Binding-site contacts:
Ligand atom C06 contacts residue PHE104 of chain 2.A at 3.8 Å (hydrophobic).
Ligand atom C17 contacts residue ASP46 of chain 2.A at 3.5 Å.
Ligand atom O26 contacts residue ILE48 of chain 2.A at 3.6 Å.
Ligand atom O26 contacts residue PHE104 of chain 2.A at 3.6 Å.
Ligand atom F01 contacts residue ARG57 of chain 2.A at 3.3 Å.
Ligand atom C02 contacts residue ARG57 of chain 2.A at 3.8 Å.
Ligand atom C03 contacts residue LEU83 of chain 2.A at 3.8 Å (hydrophobic).
Ligand atom O26 contacts residue GOL1 of chain 2.J at 3.9 Å.
Ligand atom C05 contacts residue PHE104 of chain 2.A at 3.6 Å (hydrophobic).
Ligand atom C11 contacts residue TRP56 of chain 2.A at 3.8 Å (hydrophobic).
Ligand atom C08 contacts residue PHE422 of chain 2.A at 4.0 Å (hydrophobic).
Ligand atom C03 contacts residue TRP56 of chain 2.A at 3.7 Å (hydrophobic).
Ligand atom C17 contacts residue GLU223 of chain 2.A at 3.9 Å.
Ligand atom C07 contacts residue SER103 of chain 2.A at 3.3 Å.
Ligand atom C12 contacts residue ILE48 of chain 2.A at 3.9 Å (hydrophobic).
Ligand atom C28 contacts residue ALA53 of chain 2.A at 3.3 Å (hydrophobic).
Ligand atom C05 contacts residue TRP56 of chain 2.A at 3.9 Å (hydrophobic).
Ligand atom C08 contacts residue TRP56 of chain 2.A at 3.9 Å (hydrophobic).
Ligand atom C16 contacts residue GLU223 of chain 2.A at 3.7 Å.
Ligand atom C02 contacts residue ALA53 of chain 2.A at 3.8 Å (hydrophobic).
Ligand atom C27 contacts residue ALA53 of chain 2.A at 3.8 Å (hydrophobic).
Ligand atom F01 contacts residue ALA53 of chain 2.A at 3.9 Å.
Ligand atom C09 contacts residue GOL1 of chain 2.J at 3.3 Å.
Ligand atom C09 contacts residue PHE422 of chain 2.A at 3.6 Å (hydrophobic).
Ligand atom F01 contacts residue VAL60 of chain 2.A at 3.4 Å.
Ligand atom C25 contacts residue GLU421 of chain 2.A at 3.9 Å.
Ligand atom C24 contacts residue GLU421 of chain 2.A at 3.8 Å.
Ligand atom C08 contacts residue GOL1 of chain 2.J at 4.0 Å.
Ligand atom C04 contacts residue TRP56 of chain 2.A at 3.7 Å (hydrophobic).
Ligand atom C07 contacts residue PHE422 of chain 2.A at 3.5 Å (hydrophobic).
Ligand atom N10 contacts residue GOL1 of chain 2.J at 3.6 Å.
Ligand atom F01 contacts residue LEU83 of chain 2.A at 3.7 Å.
Ligand atom C03 contacts residue MET85 of chain 2.A at 4.0 Å (hydrophobic).
Ligand atom F01 contacts residue TRP56 of chain 2.A at 3.8 Å.
Ligand atom C16 contacts residue ASP46 of chain 2.A at 3.7 Å.
Ligand atom C16 contacts residue ILE48 of chain 2.A at 3.8 Å (hydrophobic).
Ligand atom C04 contacts residue SER103 of chain 2.A at 3.7 Å.
Ligand atom C15 contacts residue GLU223 of chain 2.A at 3.9 Å.
Ligand atom C02 contacts residue TRP56 of chain 2.A at 3.8 Å (hydrophobic).
Ligand atom C27 contacts residue PHE104 of chain 2.A at 3.4 Å (hydrophobic).

Sequence of chain 2.A:
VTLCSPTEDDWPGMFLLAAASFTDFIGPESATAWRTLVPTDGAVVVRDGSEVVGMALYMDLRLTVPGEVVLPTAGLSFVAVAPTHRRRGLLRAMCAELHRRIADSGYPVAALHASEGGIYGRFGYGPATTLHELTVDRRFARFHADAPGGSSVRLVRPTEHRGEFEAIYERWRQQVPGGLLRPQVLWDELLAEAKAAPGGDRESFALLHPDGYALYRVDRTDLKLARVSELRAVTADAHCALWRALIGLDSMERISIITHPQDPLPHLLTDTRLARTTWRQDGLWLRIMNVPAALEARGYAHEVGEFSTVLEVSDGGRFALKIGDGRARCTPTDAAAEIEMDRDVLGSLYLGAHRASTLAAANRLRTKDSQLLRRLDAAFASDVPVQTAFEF

This small molecule binds to this protein.
Small molecule (SMILES): O=C(CCCN1CC=C(n2c(=O)[nH]c3ccccc32)CC1)c1ccc(F)cc1